Binding-site contacts:
Ligand atom N7 contacts residue PHE82 of chain 1.A at 3.6 Å.
Ligand atom N1 contacts residue LEU83 of chain 1.A at 2.9 Å (h-bond).
Ligand atom C4 contacts residue LEU134 of chain 1.A at 3.4 Å (hydrophobic).
Ligand atom C4 contacts residue ALA31 of chain 1.A at 4.2 Å (hydrophobic).
Ligand atom N1 contacts residue PHE82 of chain 1.A at 3.7 Å.
Ligand atom N1 contacts residue GLU81 of chain 1.A at 3.6 Å.
Ligand atom C1A contacts residue LEU134 of chain 1.A at 4.0 Å (hydrophobic).
Ligand atom C5A contacts residue VAL18 of chain 1.A at 4.4 Å (hydrophobic).
Ligand atom C3A contacts residue VAL18 of chain 1.A at 4.3 Å (hydrophobic).
Ligand atom C7A contacts residue GLU12 of chain 1.A at 4.1 Å.
Ligand atom C6 contacts residue LEU83 of chain 1.A at 3.6 Å (hydrophobic).
Ligand atom C2 contacts residue PHE82 of chain 1.A at 4.3 Å (hydrophobic).
Ligand atom N7 contacts residue ILE10 of chain 1.A at 3.5 Å.
Ligand atom C1A contacts residue ALA144 of chain 1.A at 4.3 Å (hydrophobic).
Ligand atom N1 contacts residue ALA31 of chain 1.A at 3.5 Å.
Ligand atom C2 contacts residue LEU134 of chain 1.A at 4.3 Å (hydrophobic).
Ligand atom C6A contacts residue LEU134 of chain 1.A at 4.2 Å (hydrophobic).
Ligand atom C6 contacts residue LEU134 of chain 1.A at 3.8 Å (hydrophobic).
Ligand atom C6A contacts residue VAL64 of chain 1.A at 4.4 Å (hydrophobic).
Ligand atom N3 contacts residue LEU134 of chain 1.A at 4.0 Å.
Ligand atom C2 contacts residue LEU83 of chain 1.A at 3.4 Å (hydrophobic).
Ligand atom N7 contacts residue LEU83 of chain 1.A at 2.6 Å (h-bond).
Ligand atom C5 contacts residue LEU134 of chain 1.A at 3.3 Å (hydrophobic).
Ligand atom C7A contacts residue GLY13 of chain 1.A at 3.7 Å.
Ligand atom N3 contacts residue ALA31 of chain 1.A at 4.3 Å.
Ligand atom N2A contacts residue LYS33 of chain 1.A at 4.5 Å.
Ligand atom C5A contacts residue LEU134 of chain 1.A at 3.7 Å (hydrophobic).
Ligand atom C7A contacts residue ASP145 of chain 1.A at 4.2 Å.
Ligand atom C6A contacts residue ALA144 of chain 1.A at 4.0 Å (hydrophobic).
Ligand atom S4A contacts residue VAL18 of chain 1.A at 4.4 Å.
Ligand atom C2 contacts residue ILE10 of chain 1.A at 3.9 Å (hydrophobic).
Ligand atom C6 contacts residue PHE82 of chain 1.A at 4.0 Å (hydrophobic).
Ligand atom C2 contacts residue ALA31 of chain 1.A at 4.0 Å (hydrophobic).
Ligand atom C6 contacts residue GLU81 of chain 1.A at 3.0 Å.
Ligand atom N1 contacts residue LEU134 of chain 1.A at 4.3 Å.
Ligand atom C5 contacts residue ALA31 of chain 1.A at 3.8 Å (hydrophobic).
Ligand atom C5 contacts residue GLU81 of chain 1.A at 4.0 Å.
Ligand atom C6A contacts residue PHE80 of chain 1.A at 4.1 Å (hydrophobic).
Ligand atom N3 contacts residue ILE10 of chain 1.A at 4.2 Å.
Ligand atom C6 contacts residue ALA31 of chain 1.A at 3.4 Å (hydrophobic).

A small-molecule ligand and the protein it binds are described below.
Small molecule (SMILES): Cc1nc(C)c(-c2ccnc(N)n2)s1

Sequence of chain 1.A:
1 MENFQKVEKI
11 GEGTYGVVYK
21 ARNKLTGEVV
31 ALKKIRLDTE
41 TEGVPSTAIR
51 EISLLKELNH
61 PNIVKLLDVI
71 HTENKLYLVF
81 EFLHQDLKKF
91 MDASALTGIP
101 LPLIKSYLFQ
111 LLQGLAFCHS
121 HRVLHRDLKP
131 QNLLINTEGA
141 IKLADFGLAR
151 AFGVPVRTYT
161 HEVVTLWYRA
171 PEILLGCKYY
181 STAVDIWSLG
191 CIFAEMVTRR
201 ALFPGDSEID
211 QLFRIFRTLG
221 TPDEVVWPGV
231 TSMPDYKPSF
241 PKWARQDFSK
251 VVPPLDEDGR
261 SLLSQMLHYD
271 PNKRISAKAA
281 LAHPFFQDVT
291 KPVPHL